Binding-site contacts:
Ligand atom C9 contacts residue LEU158 of chain 2.B at 4.5 Å (hydrophobic).
Ligand atom P01 contacts residue HIS269 of chain 2.B at 3.4 Å.
Ligand atom O07 contacts residue GLY46 of chain 2.B at 4.3 Å.
Ligand atom C6 contacts residue SER159 of chain 2.B at 4.1 Å.
Ligand atom C10 contacts residue SER162 of chain 2.B at 2.6 Å.
Ligand atom O07 contacts residue GLY45 of chain 2.B at 2.6 Å (h-bond).
Ligand atom C10 contacts residue LEU158 of chain 2.B at 4.3 Å (hydrophobic).
Ligand atom C2 contacts residue LEU158 of chain 2.B at 4.4 Å (hydrophobic).
Ligand atom C8 contacts residue LEU158 of chain 2.B at 4.4 Å (hydrophobic).
Ligand atom O07 contacts residue GLY44 of chain 2.B at 3.6 Å.
Ligand atom C9 contacts residue SER162 of chain 2.B at 4.0 Å.
Ligand atom C1 contacts residue VAL243 of chain 2.B at 4.3 Å (hydrophobic).
Ligand atom O07 contacts residue SER114 of chain 2.B at 2.5 Å (h-bond).
Ligand atom C9 contacts residue THR205 of chain 2.B at 4.2 Å.
Ligand atom C1 contacts residue LEU158 of chain 2.B at 3.8 Å (hydrophobic).
Ligand atom C15 contacts residue VAL243 of chain 2.B at 3.8 Å (hydrophobic).
Ligand atom O07 contacts residue LEU115 of chain 2.B at 2.9 Å (h-bond).
Ligand atom O05 contacts residue ASN244 of chain 2.B at 4.2 Å.
Ligand atom O03 contacts residue HIS269 of chain 2.B at 2.7 Å (h-bond).
Ligand atom P01 contacts residue SER114 of chain 2.B at 1.5 Å.
Ligand atom O03 contacts residue GLY45 of chain 2.B at 4.2 Å.
Ligand atom C15 contacts residue LEU158 of chain 2.B at 3.7 Å (hydrophobic).
Ligand atom P01 contacts residue LEU115 of chain 2.B at 3.5 Å.
Ligand atom C15 contacts residue SER114 of chain 2.B at 3.7 Å.
Ligand atom C4 contacts residue LEU158 of chain 2.B at 4.3 Å (hydrophobic).
Ligand atom C6 contacts residue VAL155 of chain 2.B at 4.3 Å (hydrophobic).
Ligand atom O05 contacts residue LEU115 of chain 2.B at 4.1 Å.
Ligand atom C1 contacts residue VAL155 of chain 2.B at 4.4 Å (hydrophobic).
Ligand atom C8 contacts residue SER159 of chain 2.B at 3.9 Å.
Ligand atom O05 contacts residue VAL243 of chain 2.B at 4.2 Å.
Ligand atom C5 contacts residue VAL155 of chain 2.B at 4.3 Å (hydrophobic).
Ligand atom O03 contacts residue VAL243 of chain 2.B at 4.2 Å.
Ligand atom C10 contacts residue THR205 of chain 2.B at 4.1 Å.
Ligand atom P01 contacts residue GLY45 of chain 2.B at 3.9 Å.
Ligand atom O05 contacts residue HIS269 of chain 2.B at 4.2 Å.
Ligand atom C9 contacts residue GLY209 of chain 2.B at 4.0 Å.
Ligand atom O03 contacts residue SER114 of chain 2.B at 2.5 Å (h-bond).
Ligand atom O05 contacts residue SER114 of chain 2.B at 2.4 Å (h-bond).
Ligand atom O03 contacts residue GLY46 of chain 2.B at 4.5 Å.

This protein binds this small molecule.
Small molecule (SMILES): CCCCCCCCCCCOP(=O)(O)O

Sequence of chain 2.B:
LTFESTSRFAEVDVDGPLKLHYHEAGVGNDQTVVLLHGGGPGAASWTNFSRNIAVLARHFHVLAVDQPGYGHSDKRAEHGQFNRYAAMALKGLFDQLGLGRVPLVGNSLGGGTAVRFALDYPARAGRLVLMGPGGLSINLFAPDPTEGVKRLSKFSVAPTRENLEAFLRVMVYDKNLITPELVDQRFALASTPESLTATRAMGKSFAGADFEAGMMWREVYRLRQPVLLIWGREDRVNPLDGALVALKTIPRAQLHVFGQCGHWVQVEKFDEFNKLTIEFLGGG